Binding-site contacts:
Ligand atom C4 contacts residue TRP188 of chain 4.A at 4.3 Å (hydrophobic).
Ligand atom O4 contacts residue TRP188 of chain 4.A at 3.5 Å (h-bond).
Ligand atom O6 contacts residue PRO190 of chain 4.A at 3.5 Å (h-bond).
Ligand atom O1 contacts residue PRO221 of chain 4.A at 3.7 Å.
Ligand atom O6 contacts residue THR189 of chain 4.A at 3.6 Å.
Ligand atom O5 contacts residue THR189 of chain 4.A at 3.4 Å.
Ligand atom C6 contacts residue THR189 of chain 4.A at 3.5 Å.
Ligand atom C6 contacts residue TRP188 of chain 4.A at 3.4 Å (hydrophobic).
Ligand atom C1 contacts residue PRO221 of chain 4.A at 4.2 Å (hydrophobic).
Ligand atom C1 contacts residue THR189 of chain 4.A at 4.0 Å.
Ligand atom C1 contacts residue PRO190 of chain 4.A at 4.0 Å (hydrophobic).
Ligand atom C6 contacts residue GLU193 of chain 4.A at 3.5 Å.
Ligand atom C6 contacts residue PRO190 of chain 4.A at 3.9 Å (hydrophobic).
Ligand atom C5 contacts residue TRP188 of chain 4.A at 3.7 Å (hydrophobic).
Ligand atom C5 contacts residue THR189 of chain 4.A at 4.0 Å.
Ligand atom O1 contacts residue PRO190 of chain 4.A at 3.5 Å.
Ligand atom C5 contacts residue PRO190 of chain 4.A at 4.4 Å (hydrophobic).
Ligand atom O1 contacts residue GLY20 of chain 4.A at 3.5 Å.
Ligand atom O5 contacts residue PRO190 of chain 4.A at 3.3 Å.
Ligand atom O1 contacts residue TRP188 of chain 4.A at 4.2 Å.
Ligand atom C1 contacts residue TRP188 of chain 4.A at 3.6 Å (hydrophobic).
Ligand atom O1 contacts residue THR189 of chain 4.A at 4.0 Å.
Ligand atom O6 contacts residue GLU193 of chain 4.A at 2.9 Å (salt-bridge).
Ligand atom O5 contacts residue TRP188 of chain 4.A at 3.7 Å.

The small molecule below binds the protein below.
Small molecule (SMILES): OC[C@H]1O[C@@H](O)[C@H](O)[C@@H](O)[C@@H]1O

Sequence of chain 4.A:
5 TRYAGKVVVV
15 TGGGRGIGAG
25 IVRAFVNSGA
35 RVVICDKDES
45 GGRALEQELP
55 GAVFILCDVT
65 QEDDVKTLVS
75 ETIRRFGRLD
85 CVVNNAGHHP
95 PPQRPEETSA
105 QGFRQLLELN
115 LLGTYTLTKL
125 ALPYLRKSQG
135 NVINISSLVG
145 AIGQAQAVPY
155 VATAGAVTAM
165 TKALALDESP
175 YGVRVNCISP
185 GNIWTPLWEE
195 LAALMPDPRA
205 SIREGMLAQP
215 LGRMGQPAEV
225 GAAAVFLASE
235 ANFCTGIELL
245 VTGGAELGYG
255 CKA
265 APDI